Binding-site contacts:
Ligand atom O4C contacts residue VAL310 of chain 1.A at 3.6 Å.
Ligand atom C4 contacts residue THR264 of chain 1.A at 3.5 Å.
Ligand atom C3' contacts residue TYR192 of chain 1.A at 3.5 Å (hydrophobic).
Ligand atom O4 contacts residue ARG252 of chain 1.A at 2.9 Å (salt-bridge).
Ligand atom C3' contacts residue ARG111 of chain 1.A at 3.4 Å.
Ligand atom N3 contacts residue TYR266 of chain 1.A at 3.5 Å.
Ligand atom O2C contacts residue TYR266 of chain 1.A at 3.3 Å.
Ligand atom C3C contacts residue GLU339 of chain 1.A at 3.5 Å.
Ligand atom O2A contacts residue ALA249 of chain 1.A at 2.8 Å (h-bond).
Ligand atom O2' contacts residue ARG111 of chain 1.A at 2.9 Å (salt-bridge).
Ligand atom C4' contacts residue TYR192 of chain 1.A at 3.6 Å (hydrophobic).
Ligand atom O5' contacts residue VAL221 of chain 1.A at 3.5 Å.
Ligand atom C6' contacts residue THR155 of chain 1.A at 3.6 Å.
Ligand atom O2C contacts residue ARG337 of chain 1.A at 3.4 Å.
Ligand atom O2 contacts residue VAL310 of chain 1.A at 3.5 Å.
Ligand atom O3C contacts residue GLU339 of chain 1.A at 2.7 Å (salt-bridge).
Ligand atom O3C contacts residue ARG273 of chain 1.A at 3.3 Å (salt-bridge).
Ligand atom O6' contacts residue MET156 of chain 1.A at 3.5 Å (h-bond).
Ligand atom O2C contacts residue GLU339 of chain 1.A at 2.7 Å (salt-bridge).
Ligand atom O1B contacts residue ARG337 of chain 1.A at 2.8 Å (salt-bridge).
Ligand atom C6' contacts residue GLN219 of chain 1.A at 3.5 Å.
Ligand atom O3C contacts residue GLN271 of chain 1.A at 3.3 Å.
Ligand atom O2 contacts residue TYR266 of chain 1.A at 3.0 Å (h-bond).
Ligand atom O4 contacts residue THR264 of chain 1.A at 2.9 Å (h-bond).
Ligand atom O6' contacts residue THR155 of chain 1.A at 2.3 Å (h-bond).
Ligand atom O6' contacts residue GLY157 of chain 1.A at 3.5 Å (h-bond).
Ligand atom N3 contacts residue THR264 of chain 1.A at 2.8 Å (h-bond).
Ligand atom N1 contacts residue TYR266 of chain 1.A at 3.6 Å.
Ligand atom C4 contacts residue TYR266 of chain 1.A at 3.4 Å (hydrophobic).
Ligand atom O4' contacts residue THR155 of chain 1.A at 2.5 Å (h-bond).
Ligand atom O2A contacts residue THR248 of chain 1.A at 3.3 Å.
Ligand atom O4 contacts residue TYR266 of chain 1.A at 3.5 Å (h-bond).
Ligand atom C2 contacts residue TYR266 of chain 1.A at 3.4 Å (hydrophobic).
Ligand atom O3' contacts residue TYR192 of chain 1.A at 3.1 Å (h-bond).
Ligand atom O3' contacts residue ARG111 of chain 1.A at 2.8 Å (salt-bridge).
Ligand atom O3' contacts residue NAD1 of chain 1.D at 2.8 Å (h-bond).
Ligand atom O6' contacts residue GLN219 of chain 1.A at 3.4 Å (h-bond).
Ligand atom O1A contacts residue ARG337 of chain 1.A at 2.9 Å (salt-bridge).
Ligand atom O4' contacts residue TYR192 of chain 1.A at 2.6 Å (h-bond).
Ligand atom C4' contacts residue NAD1 of chain 1.D at 3.6 Å.

Sequence of chain 1.A:
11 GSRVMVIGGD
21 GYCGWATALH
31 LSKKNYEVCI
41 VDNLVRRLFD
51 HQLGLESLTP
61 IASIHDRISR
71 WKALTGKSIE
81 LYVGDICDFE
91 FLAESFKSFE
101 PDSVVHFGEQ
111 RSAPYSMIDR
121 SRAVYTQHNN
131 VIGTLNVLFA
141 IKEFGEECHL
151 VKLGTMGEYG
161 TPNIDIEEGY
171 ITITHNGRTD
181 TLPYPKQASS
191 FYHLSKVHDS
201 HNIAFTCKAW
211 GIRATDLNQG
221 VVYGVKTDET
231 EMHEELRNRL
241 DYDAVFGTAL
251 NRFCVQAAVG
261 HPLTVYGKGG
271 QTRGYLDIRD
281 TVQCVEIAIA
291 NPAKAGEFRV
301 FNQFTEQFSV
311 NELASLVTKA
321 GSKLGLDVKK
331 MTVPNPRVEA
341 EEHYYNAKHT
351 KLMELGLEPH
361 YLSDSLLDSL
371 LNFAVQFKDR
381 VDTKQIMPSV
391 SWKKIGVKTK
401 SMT

A protein and the small-molecule ligand that binds it are described below.
Small molecule (SMILES): O=c1ccn([C@@H]2O[C@H](CO[P](=O)(O)O[P](=O)(O)O[C@H]3O[C@H](CO)[C@@H](O)[C@H](O)[C@H]3O)[C@@H](O)[C@H]2O)c(=O)[nH]1